Binding-site contacts:
Ligand atom BR contacts residue VAL44 of chain 1.A at 3.6 Å.
Ligand atom C11 contacts residue PRO46 of chain 1.A at 3.7 Å (hydrophobic).
Ligand atom C4 contacts residue PRO46 of chain 1.A at 3.9 Å (hydrophobic).
Ligand atom C5 contacts residue PRO46 of chain 1.A at 3.9 Å (hydrophobic).
Ligand atom C8 contacts residue GLY346 of chain 1.A at 3.2 Å.
Ligand atom C10 contacts residue LEU45 of chain 1.A at 3.8 Å (hydrophobic).
Ligand atom C7 contacts residue TYR347 of chain 1.A at 3.8 Å (hydrophobic).
Ligand atom C8 contacts residue TYR347 of chain 1.A at 3.9 Å (hydrophobic).
Ligand atom N3 contacts residue ALA145 of chain 4.A at 4.0 Å.
Ligand atom C9 contacts residue LEU45 of chain 1.A at 4.3 Å (hydrophobic).
Ligand atom C8 contacts residue HIS146 of chain 4.A at 3.6 Å.
Ligand atom C5 contacts residue TYR347 of chain 1.A at 3.4 Å (hydrophobic).
Ligand atom C7 contacts residue GLY346 of chain 1.A at 3.6 Å.
Ligand atom C9 contacts residue GLY346 of chain 1.A at 4.2 Å.
Ligand atom C10 contacts residue PRO46 of chain 1.A at 4.0 Å (hydrophobic).
Ligand atom C8 contacts residue VAL44 of chain 1.A at 4.0 Å (hydrophobic).
Ligand atom BR contacts residue SER42 of chain 1.A at 3.7 Å.
Ligand atom C8 contacts residue PRO46 of chain 1.A at 4.4 Å (hydrophobic).
Ligand atom C5 contacts residue GLU318 of chain 4.A at 3.8 Å.
Ligand atom C6 contacts residue HIS146 of chain 4.A at 4.4 Å.
Ligand atom N1 contacts residue TYR347 of chain 1.A at 3.4 Å (h-bond).
Ligand atom C7 contacts residue HIS146 of chain 4.A at 3.9 Å.
Ligand atom C6 contacts residue PRO46 of chain 1.A at 3.8 Å (hydrophobic).
Ligand atom C2 contacts residue GLU318 of chain 4.A at 3.2 Å.
Ligand atom C9 contacts residue PRO46 of chain 1.A at 4.3 Å (hydrophobic).
Ligand atom BR contacts residue HIS146 of chain 4.A at 4.1 Å.
Ligand atom BR contacts residue GLY346 of chain 1.A at 4.4 Å.
Ligand atom N3 contacts residue GLU318 of chain 4.A at 4.5 Å.
Ligand atom C2 contacts residue ALA145 of chain 4.A at 4.2 Å (hydrophobic).
Ligand atom C9 contacts residue VAL44 of chain 1.A at 3.8 Å (hydrophobic).
Ligand atom C9 contacts residue HIS146 of chain 4.A at 4.1 Å.
Ligand atom C7 contacts residue PRO46 of chain 1.A at 4.2 Å (hydrophobic).
Ligand atom C4 contacts residue TYR347 of chain 1.A at 4.3 Å (hydrophobic).
Ligand atom BR contacts residue LEU45 of chain 1.A at 4.1 Å.
Ligand atom C5 contacts residue ALA343 of chain 1.A at 4.0 Å (hydrophobic).
Ligand atom BR contacts residue ASN149 of chain 4.A at 3.4 Å.
Ligand atom C2 contacts residue TYR347 of chain 1.A at 3.9 Å (hydrophobic).
Ligand atom N1 contacts residue ALA343 of chain 1.A at 4.0 Å.
Ligand atom C8 contacts residue SER42 of chain 1.A at 4.5 Å.
Ligand atom N1 contacts residue GLU318 of chain 4.A at 2.6 Å (salt-bridge).

Sequence of chain 1.A:
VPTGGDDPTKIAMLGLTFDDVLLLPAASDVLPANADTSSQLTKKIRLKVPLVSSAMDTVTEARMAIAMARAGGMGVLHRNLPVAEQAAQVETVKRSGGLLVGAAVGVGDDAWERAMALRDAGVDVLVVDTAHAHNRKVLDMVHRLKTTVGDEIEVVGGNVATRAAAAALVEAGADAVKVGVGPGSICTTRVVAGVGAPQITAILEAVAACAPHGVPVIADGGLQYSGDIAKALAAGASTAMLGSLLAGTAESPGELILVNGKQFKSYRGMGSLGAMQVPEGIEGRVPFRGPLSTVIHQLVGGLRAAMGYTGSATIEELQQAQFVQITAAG

Sequence of chain 4.A:
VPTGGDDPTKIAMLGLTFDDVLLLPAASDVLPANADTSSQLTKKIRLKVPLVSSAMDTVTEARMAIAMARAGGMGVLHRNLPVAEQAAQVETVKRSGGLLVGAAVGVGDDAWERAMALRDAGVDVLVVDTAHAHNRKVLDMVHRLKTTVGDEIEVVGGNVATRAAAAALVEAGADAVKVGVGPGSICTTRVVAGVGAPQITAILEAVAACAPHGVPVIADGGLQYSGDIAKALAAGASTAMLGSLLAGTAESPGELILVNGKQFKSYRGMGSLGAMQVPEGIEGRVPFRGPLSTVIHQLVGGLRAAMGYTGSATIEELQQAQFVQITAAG

This small molecule binds to this protein.
Small molecule (SMILES): Brc1ccc(-c2c[nH]cn2)cc1